A protein and the small-molecule ligand that binds it are described below.
Small molecule (SMILES): Cc1ccc(C(=O)Nc2cccc(C(F)(F)F)c2)cc1Nc1cncc(C(N)=O)c1

Sequence of chain 1.A:
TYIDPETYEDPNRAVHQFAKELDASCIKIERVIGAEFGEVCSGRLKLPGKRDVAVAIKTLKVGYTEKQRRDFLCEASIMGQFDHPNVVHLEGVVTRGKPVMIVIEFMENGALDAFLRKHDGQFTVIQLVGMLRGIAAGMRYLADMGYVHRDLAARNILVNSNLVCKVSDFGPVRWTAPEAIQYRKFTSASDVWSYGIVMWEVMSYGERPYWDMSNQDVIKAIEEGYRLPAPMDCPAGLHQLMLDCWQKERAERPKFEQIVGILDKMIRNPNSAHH

Binding-site contacts:
Ligand atom OAD contacts residue VAL107 of chain 1.A at 3.3 Å.
Ligand atom CBC contacts residue ILE123 of chain 1.A at 3.7 Å (hydrophobic).
Ligand atom NAR contacts residue MET126 of chain 1.A at 3.0 Å (h-bond).
Ligand atom CAV contacts residue ASP188 of chain 1.A at 3.3 Å.
Ligand atom CAM contacts residue GLU124 of chain 1.A at 3.4 Å.
Ligand atom CAX contacts residue MET98 of chain 1.A at 3.7 Å (hydrophobic).
Ligand atom CAY contacts residue ALA75 of chain 1.A at 3.6 Å (hydrophobic).
Ligand atom OAD contacts residue SER187 of chain 1.A at 2.8 Å.
Ligand atom CAX contacts residue ASP188 of chain 1.A at 3.3 Å.
Ligand atom CAI contacts residue ASP188 of chain 1.A at 3.4 Å.
Ligand atom CAA contacts residue VAL59 of chain 1.A at 3.3 Å (hydrophobic).
Ligand atom NAR contacts residue ALA75 of chain 1.A at 3.8 Å.
Ligand atom CAL contacts residue GLU94 of chain 1.A at 3.2 Å.
Ligand atom CAM contacts residue MET126 of chain 1.A at 3.7 Å (hydrophobic).
Ligand atom NAS contacts residue GLU94 of chain 1.A at 2.8 Å (salt-bridge).
Ligand atom CAP contacts residue ASP188 of chain 1.A at 3.4 Å.
Ligand atom NAS contacts residue MET98 of chain 1.A at 3.6 Å (h-bond).
Ligand atom FAG contacts residue SER187 of chain 1.A at 3.3 Å.
Ligand atom CAZ contacts residue GLU94 of chain 1.A at 3.8 Å.
Ligand atom CAL contacts residue ASP188 of chain 1.A at 3.8 Å.
Ligand atom CAM contacts residue ALA75 of chain 1.A at 3.3 Å (hydrophobic).
Ligand atom NAT contacts residue ILE123 of chain 1.A at 3.7 Å.
Ligand atom CAH contacts residue ASP188 of chain 1.A at 3.6 Å.
Ligand atom OAD contacts residue ASP188 of chain 1.A at 2.9 Å (salt-bridge).
Ligand atom CAV contacts residue GLU94 of chain 1.A at 3.7 Å.
Ligand atom FAG contacts residue VAL186 of chain 1.A at 3.6 Å.
Ligand atom CAY contacts residue LEU177 of chain 1.A at 3.4 Å (hydrophobic).
Ligand atom CAI contacts residue GLU94 of chain 1.A at 3.2 Å.
Ligand atom CAO contacts residue LEU177 of chain 1.A at 3.8 Å (hydrophobic).
Ligand atom NAS contacts residue ASP188 of chain 1.A at 3.0 Å (salt-bridge).
Ligand atom CAK contacts residue ASP188 of chain 1.A at 3.8 Å.
Ligand atom CAN contacts residue MET126 of chain 1.A at 3.5 Å (hydrophobic).
Ligand atom FAE contacts residue VAL106 of chain 1.A at 3.7 Å.
Ligand atom CAP contacts residue MET98 of chain 1.A at 3.6 Å (hydrophobic).
Ligand atom CAX contacts residue GLU94 of chain 1.A at 3.4 Å.
Ligand atom CAM contacts residue LEU177 of chain 1.A at 3.6 Å (hydrophobic).
Ligand atom FAF contacts residue PHE101 of chain 1.A at 3.6 Å.
Ligand atom FAF contacts residue TYR166 of chain 1.A at 3.7 Å.
Ligand atom OAC contacts residue PHE189 of chain 1.A at 3.7 Å.
Ligand atom NAT contacts residue LEU177 of chain 1.A at 3.6 Å.